Sequence of chain 1.M:
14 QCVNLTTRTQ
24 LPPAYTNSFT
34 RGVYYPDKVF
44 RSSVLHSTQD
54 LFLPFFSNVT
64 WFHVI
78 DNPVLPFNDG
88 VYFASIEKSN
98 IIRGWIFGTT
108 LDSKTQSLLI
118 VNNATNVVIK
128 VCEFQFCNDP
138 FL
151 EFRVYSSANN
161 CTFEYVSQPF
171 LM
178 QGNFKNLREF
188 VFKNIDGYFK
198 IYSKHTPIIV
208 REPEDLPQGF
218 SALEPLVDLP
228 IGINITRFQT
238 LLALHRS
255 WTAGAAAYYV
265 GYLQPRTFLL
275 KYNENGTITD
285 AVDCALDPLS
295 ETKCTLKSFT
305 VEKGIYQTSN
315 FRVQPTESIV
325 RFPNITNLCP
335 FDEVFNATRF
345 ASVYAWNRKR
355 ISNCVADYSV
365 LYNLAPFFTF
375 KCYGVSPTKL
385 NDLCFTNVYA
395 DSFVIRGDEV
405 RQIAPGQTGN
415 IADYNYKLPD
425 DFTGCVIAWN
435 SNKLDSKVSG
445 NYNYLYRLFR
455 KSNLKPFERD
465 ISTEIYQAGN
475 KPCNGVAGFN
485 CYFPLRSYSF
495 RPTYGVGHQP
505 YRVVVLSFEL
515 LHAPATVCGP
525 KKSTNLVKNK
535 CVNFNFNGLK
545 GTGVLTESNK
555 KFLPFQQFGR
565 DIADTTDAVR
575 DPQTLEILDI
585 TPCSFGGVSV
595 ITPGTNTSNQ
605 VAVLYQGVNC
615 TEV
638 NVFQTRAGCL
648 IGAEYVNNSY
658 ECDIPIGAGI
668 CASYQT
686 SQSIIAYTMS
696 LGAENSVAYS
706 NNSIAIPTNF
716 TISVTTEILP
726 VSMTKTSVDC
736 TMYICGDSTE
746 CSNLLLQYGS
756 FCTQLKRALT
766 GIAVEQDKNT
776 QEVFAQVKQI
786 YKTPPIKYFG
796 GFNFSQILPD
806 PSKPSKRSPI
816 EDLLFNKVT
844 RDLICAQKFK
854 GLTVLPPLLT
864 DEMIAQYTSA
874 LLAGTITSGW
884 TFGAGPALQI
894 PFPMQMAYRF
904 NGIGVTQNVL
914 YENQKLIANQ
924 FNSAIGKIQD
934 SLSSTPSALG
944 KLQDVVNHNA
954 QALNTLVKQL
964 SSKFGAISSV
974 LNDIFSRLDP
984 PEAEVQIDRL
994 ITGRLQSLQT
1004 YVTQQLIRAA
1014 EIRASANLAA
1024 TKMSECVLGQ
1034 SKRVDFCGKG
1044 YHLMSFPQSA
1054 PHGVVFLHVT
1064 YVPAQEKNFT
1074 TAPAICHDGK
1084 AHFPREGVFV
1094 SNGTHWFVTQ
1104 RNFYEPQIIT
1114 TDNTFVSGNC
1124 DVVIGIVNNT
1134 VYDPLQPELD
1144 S

This small molecule binds to this protein.
Small molecule (SMILES): CC(=O)N[C@@H]1[C@@H](O)[C@H](O)[C@@H](CO)O[C@H]1O

Binding-site contacts:
Ligand atom C5 contacts residue ASN279 of chain 1.M at 3.6 Å.
Ligand atom C4 contacts residue ASN279 of chain 1.M at 4.2 Å.
Ligand atom N2 contacts residue ASN279 of chain 1.M at 2.9 Å (h-bond).
Ligand atom C8 contacts residue ASN279 of chain 1.M at 4.2 Å.
Ligand atom C3 contacts residue ASN279 of chain 1.M at 3.8 Å.
Ligand atom N2 contacts residue GLU278 of chain 1.M at 4.5 Å.
Ligand atom C2 contacts residue ASN279 of chain 1.M at 2.4 Å.
Ligand atom C1 contacts residue ASN279 of chain 1.M at 1.4 Å.
Ligand atom O7 contacts residue ASN279 of chain 1.M at 3.1 Å (h-bond).
Ligand atom O5 contacts residue ASN279 of chain 1.M at 2.3 Å (h-bond).
Ligand atom C8 contacts residue ASN277 of chain 1.M at 3.6 Å.
Ligand atom C7 contacts residue ASN279 of chain 1.M at 3.1 Å.